Sequence of chain 1.N:
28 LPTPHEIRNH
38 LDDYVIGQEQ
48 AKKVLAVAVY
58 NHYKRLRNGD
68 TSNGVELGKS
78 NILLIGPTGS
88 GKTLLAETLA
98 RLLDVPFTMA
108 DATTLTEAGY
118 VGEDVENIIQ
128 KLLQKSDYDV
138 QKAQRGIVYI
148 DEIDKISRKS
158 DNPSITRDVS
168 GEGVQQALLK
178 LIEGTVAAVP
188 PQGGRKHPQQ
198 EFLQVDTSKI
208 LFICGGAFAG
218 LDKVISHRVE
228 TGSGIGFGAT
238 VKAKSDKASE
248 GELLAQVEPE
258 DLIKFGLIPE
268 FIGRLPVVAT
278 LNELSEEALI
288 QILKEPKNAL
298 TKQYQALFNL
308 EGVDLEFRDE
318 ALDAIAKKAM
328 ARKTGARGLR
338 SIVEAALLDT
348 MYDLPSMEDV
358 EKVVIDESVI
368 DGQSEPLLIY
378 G

Sequence of chain 1.A:
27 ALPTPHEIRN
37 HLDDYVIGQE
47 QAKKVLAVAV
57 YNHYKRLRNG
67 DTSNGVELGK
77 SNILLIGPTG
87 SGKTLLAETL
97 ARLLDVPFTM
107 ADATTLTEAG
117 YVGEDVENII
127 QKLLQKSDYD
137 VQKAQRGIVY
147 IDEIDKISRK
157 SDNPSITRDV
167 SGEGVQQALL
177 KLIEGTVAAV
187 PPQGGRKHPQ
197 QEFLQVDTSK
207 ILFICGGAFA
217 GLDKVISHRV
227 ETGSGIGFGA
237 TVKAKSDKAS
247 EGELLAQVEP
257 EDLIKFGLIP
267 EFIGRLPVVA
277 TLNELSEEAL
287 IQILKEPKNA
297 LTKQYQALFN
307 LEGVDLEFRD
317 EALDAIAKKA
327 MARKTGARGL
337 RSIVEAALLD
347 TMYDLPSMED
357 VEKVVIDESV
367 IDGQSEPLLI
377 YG

Binding-site contacts:
Ligand atom CG contacts residue GLN196 of chain 1.B at 3.6 Å.
Ligand atom CD2 contacts residue HIS194 of chain 1.C at 3.4 Å.
Ligand atom O contacts residue TYR117 of chain 1.A at 3.2 Å.
Ligand atom CA contacts residue GLN196 of chain 1.B at 3.9 Å.
Ligand atom CB contacts residue GLY116 of chain 1.A at 3.8 Å.
Ligand atom CB contacts residue TYR117 of chain 1.N at 3.8 Å (hydrophobic).
Ligand atom CE2 contacts residue HIS194 of chain 1.C at 3.8 Å.
Ligand atom OXT contacts residue VAL118 of chain 1.A at 3.0 Å.
Ligand atom C contacts residue TYR117 of chain 1.N at 3.6 Å (hydrophobic).
Ligand atom CB contacts residue GLN196 of chain 1.B at 3.3 Å.
Ligand atom CZ contacts residue GLN196 of chain 1.B at 3.1 Å.
Ligand atom C contacts residue THR163 of chain 1.N at 3.5 Å.
Ligand atom CE1 contacts residue GLN196 of chain 1.B at 3.1 Å.
Ligand atom CD1 contacts residue GLN196 of chain 1.B at 3.1 Å.
Ligand atom CD2 contacts residue TYR117 of chain 1.N at 3.9 Å (hydrophobic).
Ligand atom OH contacts residue GLN196 of chain 1.B at 3.7 Å.
Ligand atom CB contacts residue HIS194 of chain 1.B at 3.9 Å.
Ligand atom O contacts residue HIS194 of chain 1.B at 3.0 Å (h-bond).
Ligand atom C contacts residue VAL118 of chain 1.N at 3.8 Å (hydrophobic).
Ligand atom OXT contacts residue ARG192 of chain 1.B at 3.7 Å.
Ligand atom CB contacts residue ARG164 of chain 1.N at 3.7 Å.
Ligand atom O contacts residue TYR117 of chain 1.N at 3.0 Å.
Ligand atom CB contacts residue TYR117 of chain 1.A at 3.9 Å (hydrophobic).
Ligand atom OH contacts residue ARG192 of chain 1.A at 2.8 Å (salt-bridge).
Ligand atom O contacts residue VAL118 of chain 1.N at 3.3 Å (h-bond).
Ligand atom C contacts residue VAL118 of chain 1.A at 3.1 Å (hydrophobic).
Ligand atom CA contacts residue THR163 of chain 1.N at 3.9 Å.
Ligand atom OE1 contacts residue ARG192 of chain 1.A at 3.9 Å.
Ligand atom N contacts residue GLY116 of chain 1.A at 3.3 Å (h-bond).
Ligand atom O contacts residue VAL118 of chain 1.N at 3.4 Å.
Ligand atom N contacts residue GLY116 of chain 1.N at 3.8 Å.
Ligand atom O contacts residue VAL118 of chain 1.A at 2.7 Å (h-bond).
Ligand atom CD2 contacts residue GLN196 of chain 1.B at 3.7 Å.
Ligand atom CB contacts residue VAL118 of chain 1.N at 3.8 Å (hydrophobic).
Ligand atom CB contacts residue GLY116 of chain 1.N at 3.7 Å.
Ligand atom CE2 contacts residue GLN196 of chain 1.B at 3.5 Å.
Ligand atom CB contacts residue HIS194 of chain 1.B at 3.6 Å.
Ligand atom CB contacts residue ARG192 of chain 1.E at 3.9 Å.
Ligand atom OXT contacts residue THR163 of chain 1.N at 2.5 Å (h-bond).
Ligand atom N contacts residue TYR117 of chain 1.N at 3.9 Å.

Sequence of chain 1.C:
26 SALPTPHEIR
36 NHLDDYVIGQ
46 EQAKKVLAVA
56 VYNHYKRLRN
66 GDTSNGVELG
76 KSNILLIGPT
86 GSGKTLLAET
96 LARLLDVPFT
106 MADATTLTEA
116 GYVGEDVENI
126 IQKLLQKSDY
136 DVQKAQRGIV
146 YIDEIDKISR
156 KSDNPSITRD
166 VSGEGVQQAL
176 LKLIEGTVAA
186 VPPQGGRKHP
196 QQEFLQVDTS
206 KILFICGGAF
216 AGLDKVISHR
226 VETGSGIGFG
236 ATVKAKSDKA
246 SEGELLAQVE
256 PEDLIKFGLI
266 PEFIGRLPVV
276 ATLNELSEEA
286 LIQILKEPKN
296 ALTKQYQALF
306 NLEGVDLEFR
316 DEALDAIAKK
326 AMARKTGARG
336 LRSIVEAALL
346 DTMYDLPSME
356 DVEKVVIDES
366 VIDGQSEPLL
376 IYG

A protein and the small-molecule ligand that binds it are described below.
Small molecule (SMILES): CC(C)C[C@H](NC(=O)[C@H](C)NC(=O)[C@H](Cc1ccc(O)cc1)NC(=O)[C@H](CC(N)=O)NC(=O)[C@@H](N)CCC(=O)O)C(=O)N[C@@H](C)C(=O)N[C@@H](C)C(=O)O

Sequence of chain 1.E:
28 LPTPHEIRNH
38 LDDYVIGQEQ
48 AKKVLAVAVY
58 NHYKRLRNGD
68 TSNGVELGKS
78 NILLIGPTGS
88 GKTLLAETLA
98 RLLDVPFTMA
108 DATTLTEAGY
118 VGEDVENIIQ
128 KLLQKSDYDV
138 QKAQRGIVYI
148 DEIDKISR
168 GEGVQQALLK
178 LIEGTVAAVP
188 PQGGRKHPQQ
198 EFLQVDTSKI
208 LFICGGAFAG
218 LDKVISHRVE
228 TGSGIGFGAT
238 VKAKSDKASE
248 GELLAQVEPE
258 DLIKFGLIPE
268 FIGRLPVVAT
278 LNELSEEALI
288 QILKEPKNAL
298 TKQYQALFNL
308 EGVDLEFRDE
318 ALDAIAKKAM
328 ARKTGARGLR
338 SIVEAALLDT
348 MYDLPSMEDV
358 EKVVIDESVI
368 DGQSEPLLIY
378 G

Sequence of chain 1.B:
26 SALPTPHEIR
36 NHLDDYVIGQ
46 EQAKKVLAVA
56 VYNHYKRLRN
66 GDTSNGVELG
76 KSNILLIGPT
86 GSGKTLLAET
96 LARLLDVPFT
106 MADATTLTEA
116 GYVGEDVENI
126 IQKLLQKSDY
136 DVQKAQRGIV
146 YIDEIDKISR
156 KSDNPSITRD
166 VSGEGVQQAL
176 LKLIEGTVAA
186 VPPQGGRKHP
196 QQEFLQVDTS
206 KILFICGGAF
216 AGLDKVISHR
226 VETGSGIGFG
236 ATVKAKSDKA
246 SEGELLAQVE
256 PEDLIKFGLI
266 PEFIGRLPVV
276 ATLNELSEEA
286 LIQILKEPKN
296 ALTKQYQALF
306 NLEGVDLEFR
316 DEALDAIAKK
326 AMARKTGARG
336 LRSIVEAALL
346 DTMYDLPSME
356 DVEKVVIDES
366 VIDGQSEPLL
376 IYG